Sequence of chain 3.A:
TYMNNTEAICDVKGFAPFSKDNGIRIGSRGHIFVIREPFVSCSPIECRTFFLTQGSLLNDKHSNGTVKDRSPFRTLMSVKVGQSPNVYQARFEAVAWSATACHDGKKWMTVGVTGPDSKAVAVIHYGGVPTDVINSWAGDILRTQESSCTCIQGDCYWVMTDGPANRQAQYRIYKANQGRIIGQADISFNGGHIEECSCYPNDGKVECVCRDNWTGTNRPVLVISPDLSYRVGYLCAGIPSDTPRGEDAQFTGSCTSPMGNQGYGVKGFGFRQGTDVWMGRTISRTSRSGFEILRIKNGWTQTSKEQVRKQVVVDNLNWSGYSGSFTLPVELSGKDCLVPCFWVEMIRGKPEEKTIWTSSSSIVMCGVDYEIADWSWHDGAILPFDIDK

Binding-site contacts:
Ligand atom OAG contacts residue TYR322 of chain 3.A at 3.6 Å.
Ligand atom OAG contacts residue ARG288 of chain 3.A at 2.9 Å (salt-bridge).
Ligand atom OAG contacts residue ARG211 of chain 3.A at 3.4 Å (salt-bridge).
Ligand atom NAE contacts residue GLU146 of chain 3.A at 3.6 Å (salt-bridge).
Ligand atom CAV contacts residue GLU196 of chain 3.A at 3.3 Å.
Ligand atom CAR contacts residue ARG288 of chain 3.A at 3.7 Å.
Ligand atom NAD contacts residue TRP97 of chain 3.A at 2.8 Å (h-bond).
Ligand atom CAU contacts residue ASP69 of chain 3.A at 3.5 Å.
Ligand atom CAS contacts residue TYR322 of chain 3.A at 3.1 Å (hydrophobic).
Ligand atom CAJ contacts residue ARG211 of chain 3.A at 3.5 Å.
Ligand atom OAF contacts residue ASP69 of chain 3.A at 3.5 Å.
Ligand atom CAA contacts residue ASN213 of chain 3.A at 3.2 Å.
Ligand atom CAC contacts residue TRP97 of chain 3.A at 3.7 Å (hydrophobic).
Ligand atom CAB contacts residue ARG143 of chain 3.A at 3.5 Å.
Ligand atom NAM contacts residue GLU37 of chain 3.A at 3.5 Å (salt-bridge).
Ligand atom CAI contacts residue TYR322 of chain 3.A at 3.4 Å (hydrophobic).
Ligand atom CAQ contacts residue TRP97 of chain 3.A at 3.2 Å (hydrophobic).
Ligand atom NAD contacts residue ASP69 of chain 3.A at 2.7 Å (salt-bridge).
Ligand atom CAT contacts residue GLU196 of chain 3.A at 3.6 Å.
Ligand atom OAF contacts residue ARG70 of chain 3.A at 3.0 Å (salt-bridge).
Ligand atom CAT contacts residue GLU195 of chain 3.A at 3.8 Å.
Ligand atom OAH contacts residue ARG288 of chain 3.A at 3.2 Å (salt-bridge).
Ligand atom CAI contacts residue GLU37 of chain 3.A at 3.7 Å.
Ligand atom NAD contacts residue ARG74 of chain 3.A at 3.3 Å (salt-bridge).
Ligand atom CAR contacts residue TYR322 of chain 3.A at 3.3 Å (hydrophobic).
Ligand atom NAM contacts residue ASP69 of chain 3.A at 3.0 Å (salt-bridge).
Ligand atom CAA contacts residue ARG211 of chain 3.A at 3.7 Å.
Ligand atom CAJ contacts residue GLU196 of chain 3.A at 3.4 Å.
Ligand atom CAR contacts residue ARG36 of chain 3.A at 3.8 Å.
Ligand atom CAV contacts residue TYR322 of chain 3.A at 3.8 Å (hydrophobic).
Ligand atom CAL contacts residue ARG211 of chain 3.A at 3.8 Å.
Ligand atom CAK contacts residue ARG143 of chain 3.A at 3.1 Å.
Ligand atom OAH contacts residue ARG36 of chain 3.A at 2.6 Å (salt-bridge).
Ligand atom CAQ contacts residue GLU37 of chain 3.A at 3.7 Å.
Ligand atom CAK contacts residue GLU195 of chain 3.A at 3.3 Å.
Ligand atom CAW contacts residue ASP69 of chain 3.A at 3.9 Å.
Ligand atom CAI contacts residue ASP69 of chain 3.A at 3.3 Å.
Ligand atom CAJ contacts residue GLU195 of chain 3.A at 3.8 Å.
Ligand atom CAL contacts residue TYR322 of chain 3.A at 3.5 Å (hydrophobic).
Ligand atom NAE contacts residue TRP97 of chain 3.A at 2.8 Å (h-bond).

The protein below binds the small molecule below.
Small molecule (SMILES): [H]/N=C(\N)N[C@H]1C=C(C(=O)O)C[C@@H](OC(CC)CC)[C@@H]1NC(C)=O